Sequence of chain 1.A:
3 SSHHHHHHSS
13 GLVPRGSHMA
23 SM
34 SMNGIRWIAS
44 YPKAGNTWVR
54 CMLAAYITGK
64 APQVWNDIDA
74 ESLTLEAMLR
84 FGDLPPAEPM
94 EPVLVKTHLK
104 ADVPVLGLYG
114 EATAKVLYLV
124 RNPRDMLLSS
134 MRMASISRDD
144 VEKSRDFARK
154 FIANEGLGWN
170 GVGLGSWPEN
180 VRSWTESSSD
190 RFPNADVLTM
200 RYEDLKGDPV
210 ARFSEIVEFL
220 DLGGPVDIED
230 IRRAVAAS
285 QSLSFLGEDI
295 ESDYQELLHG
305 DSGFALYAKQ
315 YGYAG

Binding-site contacts:
Ligand atom C7 contacts residue SER132 of chain 1.A at 4.1 Å.
Ligand atom C21 contacts residue TRP51 of chain 1.A at 4.2 Å (hydrophobic).
Ligand atom C21 contacts residue ALA47 of chain 1.A at 4.0 Å (hydrophobic).
Ligand atom C21 contacts residue GLY48 of chain 1.A at 3.4 Å.
Ligand atom C7 contacts residue TYR201 of chain 1.A at 3.9 Å (hydrophobic).
Ligand atom C10 contacts residue TYR201 of chain 1.A at 4.2 Å (hydrophobic).
Ligand atom O8 contacts residue SER132 of chain 1.A at 3.5 Å (h-bond).
Ligand atom C4 contacts residue ARG124 of chain 1.A at 4.1 Å.
Ligand atom C13 contacts residue TYR201 of chain 1.A at 2.9 Å (hydrophobic).
Ligand atom C12 contacts residue TYR201 of chain 1.A at 3.9 Å (hydrophobic).
Ligand atom C11 contacts residue TRP51 of chain 1.A at 3.7 Å (hydrophobic).
Ligand atom C13 contacts residue TRP51 of chain 1.A at 3.8 Å (hydrophobic).
Ligand atom C21 contacts residue ASN49 of chain 1.A at 4.0 Å.
Ligand atom O8 contacts residue ARG124 of chain 1.A at 3.7 Å.
Ligand atom O20 contacts residue THR50 of chain 1.A at 4.0 Å.
Ligand atom O8 contacts residue LYS46 of chain 1.A at 3.9 Å.
Ligand atom C12 contacts residue TRP51 of chain 1.A at 4.1 Å (hydrophobic).
Ligand atom C2 contacts residue TYR201 of chain 1.A at 4.1 Å (hydrophobic).
Ligand atom O5 contacts residue SER132 of chain 1.A at 4.3 Å.
Ligand atom C21 contacts residue LYS46 of chain 1.A at 4.0 Å.
Ligand atom N1 contacts residue SER132 of chain 1.A at 2.4 Å (h-bond).
Ligand atom C21 contacts residue THR50 of chain 1.A at 3.4 Å.
Ligand atom C3 contacts residue ARG124 of chain 1.A at 4.0 Å.
Ligand atom N9 contacts residue TYR201 of chain 1.A at 3.3 Å (h-bond).
Ligand atom C2 contacts residue SER132 of chain 1.A at 3.7 Å.
Ligand atom C14 contacts residue TYR201 of chain 1.A at 3.6 Å (hydrophobic).
Ligand atom O19 contacts residue LYS46 of chain 1.A at 3.4 Å.
Ligand atom O20 contacts residue TRP51 of chain 1.A at 3.9 Å.
Ligand atom O5 contacts residue ARG124 of chain 1.A at 4.1 Å.
Ligand atom C7 contacts residue ARG124 of chain 1.A at 3.9 Å.
Ligand atom N1 contacts residue ARG124 of chain 1.A at 3.5 Å (salt-bridge).
Ligand atom C16 contacts residue SER237 of chain 1.A at 4.1 Å.
Ligand atom C4 contacts residue TYR201 of chain 1.A at 4.1 Å (hydrophobic).
Ligand atom O6 contacts residue TYR201 of chain 1.A at 4.1 Å.
Ligand atom O20 contacts residue GLY48 of chain 1.A at 3.8 Å.
Ligand atom C14 contacts residue TRP51 of chain 1.A at 4.2 Å (hydrophobic).
Ligand atom C2 contacts residue ARG124 of chain 1.A at 4.2 Å.
Ligand atom C17 contacts residue TRP51 of chain 1.A at 4.3 Å (hydrophobic).
Ligand atom C11 contacts residue TYR201 of chain 1.A at 4.1 Å (hydrophobic).
Ligand atom C3 contacts residue TYR201 of chain 1.A at 3.1 Å (hydrophobic).

The small molecule below binds the protein below.
Small molecule (SMILES): COC(=O)[C@H](Cc1ccccc1)NC(=O)[C@@H](N)CC(=O)O